Sequence of chain 4.B:
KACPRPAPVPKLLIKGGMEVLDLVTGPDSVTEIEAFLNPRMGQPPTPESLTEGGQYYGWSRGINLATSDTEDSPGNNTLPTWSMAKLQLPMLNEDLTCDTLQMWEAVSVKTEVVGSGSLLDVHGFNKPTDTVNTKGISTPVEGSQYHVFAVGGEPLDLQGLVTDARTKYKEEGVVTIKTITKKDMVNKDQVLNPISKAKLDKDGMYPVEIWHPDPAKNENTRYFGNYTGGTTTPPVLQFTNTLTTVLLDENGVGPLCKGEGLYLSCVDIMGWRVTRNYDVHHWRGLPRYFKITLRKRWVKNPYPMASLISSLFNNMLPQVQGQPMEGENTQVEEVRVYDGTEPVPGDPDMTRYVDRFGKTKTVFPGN

This protein binds this small molecule.
Small molecule (SMILES): CC(=O)N[C@@H]1[C@@H](O[C@@H]2O[C@H](CO)[C@H](O)[C@H](O[C@]3(C(=O)O)C[C@H](O)[C@@H](NC(C)=O)[C@H]([C@H](O)[C@H](O)CO)O3)[C@H]2O)[C@H](O)[C@@H](CO[C@]2(C(=O)O)C[C@H](O)[C@@H](NC(C)=O)[C@H]([C@H](O)[C@H](O)CO)O2)O[C@H]1O

Binding-site contacts:
Ligand atom O8 contacts residue TYR72 of chain 4.A at 4.3 Å.
Ligand atom O3 contacts residue GLY78 of chain 4.A at 3.3 Å.
Ligand atom O1A contacts residue GLY78 of chain 4.A at 3.2 Å (h-bond).
Ligand atom O1A contacts residue HIS298 of chain 4.A at 3.9 Å.
Ligand atom C3 contacts residue GLY78 of chain 4.A at 4.0 Å.
Ligand atom C1 contacts residue SER89 of chain 4.A at 3.5 Å.
Ligand atom C1 contacts residue ARG77 of chain 4.A at 3.6 Å.
Ligand atom C11 contacts residue ASP85 of chain 4.B at 4.0 Å.
Ligand atom C6 contacts residue TYR72 of chain 4.A at 4.0 Å (hydrophobic).
Ligand atom N5 contacts residue TYR72 of chain 4.A at 3.4 Å (h-bond).
Ligand atom O4 contacts residue GLY78 of chain 4.A at 3.1 Å.
Ligand atom O8 contacts residue ARG77 of chain 4.A at 3.2 Å (salt-bridge).
Ligand atom O4 contacts residue THR291 of chain 4.A at 3.5 Å.
Ligand atom C1 contacts residue LYS186 of chain 4.A at 3.9 Å.
Ligand atom O4 contacts residue ILE79 of chain 4.A at 4.0 Å.
Ligand atom C2 contacts residue GLY78 of chain 4.A at 3.9 Å.
Ligand atom C5 contacts residue ASN93 of chain 4.A at 3.6 Å.
Ligand atom O6 contacts residue ASN93 of chain 4.A at 3.0 Å (h-bond).
Ligand atom O1B contacts residue TYR72 of chain 4.A at 4.1 Å.
Ligand atom O1B contacts residue SER89 of chain 4.A at 3.1 Å (h-bond).
Ligand atom O10 contacts residue THR291 of chain 4.A at 4.3 Å.
Ligand atom C3 contacts residue VAL296 of chain 4.A at 3.7 Å (hydrophobic).
Ligand atom O1A contacts residue ARG77 of chain 4.A at 3.2 Å (salt-bridge).
Ligand atom O4 contacts residue ASN80 of chain 4.A at 4.3 Å.
Ligand atom C3 contacts residue GLY78 of chain 4.A at 3.6 Å.
Ligand atom C1 contacts residue TYR72 of chain 4.A at 4.1 Å (hydrophobic).
Ligand atom O4 contacts residue HIS298 of chain 4.A at 2.7 Å (h-bond).
Ligand atom O4 contacts residue VAL296 of chain 4.A at 3.9 Å.
Ligand atom O1A contacts residue LYS186 of chain 4.A at 2.8 Å (salt-bridge).
Ligand atom O1A contacts residue SER89 of chain 4.A at 3.1 Å (h-bond).
Ligand atom O1A contacts residue TYR72 of chain 4.A at 3.5 Å.
Ligand atom C5 contacts residue TYR72 of chain 4.A at 3.9 Å (hydrophobic).
Ligand atom C1 contacts residue GLY78 of chain 4.A at 3.7 Å.
Ligand atom C6 contacts residue ASN93 of chain 4.A at 3.0 Å.
Ligand atom C4 contacts residue TYR72 of chain 4.A at 3.8 Å (hydrophobic).
Ligand atom O1B contacts residue ARG77 of chain 4.A at 2.9 Å (salt-bridge).
Ligand atom C4 contacts residue ASN93 of chain 4.A at 4.2 Å.
Ligand atom C3 contacts residue HIS298 of chain 4.A at 3.6 Å.
Ligand atom C4 contacts residue GLY78 of chain 4.A at 3.4 Å.
Ligand atom C4 contacts residue HIS298 of chain 4.A at 3.2 Å.

Sequence of chain 4.A:
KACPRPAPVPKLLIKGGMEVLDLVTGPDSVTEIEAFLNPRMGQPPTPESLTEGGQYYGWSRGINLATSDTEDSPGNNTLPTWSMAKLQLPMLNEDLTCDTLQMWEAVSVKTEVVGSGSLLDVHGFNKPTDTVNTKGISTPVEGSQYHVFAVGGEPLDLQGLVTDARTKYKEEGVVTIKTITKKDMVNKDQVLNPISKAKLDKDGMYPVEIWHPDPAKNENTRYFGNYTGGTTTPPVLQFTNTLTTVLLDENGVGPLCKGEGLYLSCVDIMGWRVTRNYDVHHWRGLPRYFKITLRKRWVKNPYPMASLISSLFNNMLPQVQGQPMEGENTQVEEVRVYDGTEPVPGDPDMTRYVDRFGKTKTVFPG